This protein binds this small molecule.
Small molecule (SMILES): O=C(N[C@H]1CCCN(c2cc(-c3ccncc3)n[nH]2)C1)c1cc2ccccc2[nH]1

Sequence of chain 1.B:
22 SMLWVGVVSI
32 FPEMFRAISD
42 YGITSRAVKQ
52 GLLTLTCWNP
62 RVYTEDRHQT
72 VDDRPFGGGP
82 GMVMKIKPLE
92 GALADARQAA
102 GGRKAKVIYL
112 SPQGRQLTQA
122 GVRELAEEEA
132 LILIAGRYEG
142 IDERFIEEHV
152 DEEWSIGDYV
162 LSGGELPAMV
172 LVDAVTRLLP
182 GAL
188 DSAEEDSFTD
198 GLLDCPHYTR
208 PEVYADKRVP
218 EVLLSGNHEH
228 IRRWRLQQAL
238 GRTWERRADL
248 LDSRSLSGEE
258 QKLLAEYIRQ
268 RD

Sequence of chain 1.A:
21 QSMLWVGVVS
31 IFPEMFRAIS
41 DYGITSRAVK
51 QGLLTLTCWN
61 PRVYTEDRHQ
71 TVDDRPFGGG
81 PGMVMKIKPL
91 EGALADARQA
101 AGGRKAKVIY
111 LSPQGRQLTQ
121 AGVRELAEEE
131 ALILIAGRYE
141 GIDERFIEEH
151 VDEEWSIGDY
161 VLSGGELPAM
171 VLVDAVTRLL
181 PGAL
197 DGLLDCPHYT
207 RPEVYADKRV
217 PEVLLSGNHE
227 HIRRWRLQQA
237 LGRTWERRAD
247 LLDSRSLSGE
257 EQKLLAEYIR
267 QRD

Binding-site contacts:
Ligand atom CAX contacts residue TYR139 of chain 1.B at 3.6 Å (hydrophobic).
Ligand atom CAK contacts residue TYR139 of chain 1.B at 3.3 Å (hydrophobic).
Ligand atom NAP contacts residue SER156 of chain 1.B at 3.2 Å (h-bond).
Ligand atom CAO contacts residue SER163 of chain 1.B at 3.7 Å.
Ligand atom CAU contacts residue TYR139 of chain 1.B at 3.5 Å (hydrophobic).
Ligand atom CAO contacts residue GLY164 of chain 1.B at 3.7 Å.
Ligand atom CAL contacts residue GLY141 of chain 1.B at 3.8 Å.
Ligand atom CAG contacts residue SER112 of chain 1.B at 3.8 Å.
Ligand atom CAD contacts residue GLY158 of chain 1.B at 3.2 Å.
Ligand atom NAP contacts residue ILE157 of chain 1.B at 2.7 Å (h-bond).
Ligand atom CAD contacts residue SER156 of chain 1.B at 3.6 Å.
Ligand atom CAI contacts residue GLU140 of chain 1.B at 3.2 Å.
Ligand atom CAL contacts residue TYR110 of chain 1.B at 3.2 Å (hydrophobic).
Ligand atom CAF contacts residue TYR160 of chain 1.B at 3.3 Å (hydrophobic).
Ligand atom NAR contacts residue TYR139 of chain 1.B at 2.6 Å (h-bond).
Ligand atom NBC contacts residue GLY164 of chain 1.B at 3.5 Å.
Ligand atom CAE contacts residue ILE157 of chain 1.B at 3.3 Å (hydrophobic).
Ligand atom CAM contacts residue GLY141 of chain 1.B at 3.5 Å.
Ligand atom CAG contacts residue PRO168 of chain 1.B at 3.6 Å (hydrophobic).
Ligand atom NAT contacts residue GLU140 of chain 1.B at 3.8 Å.
Ligand atom CAM contacts residue GLU140 of chain 1.B at 3.4 Å.
Ligand atom CAE contacts residue SER156 of chain 1.B at 3.6 Å.
Ligand atom CAH contacts residue ARG178 of chain 1.A at 3.7 Å.
Ligand atom NAQ contacts residue LEU162 of chain 1.B at 3.2 Å (h-bond).
Ligand atom NBC contacts residue GLY165 of chain 1.B at 3.8 Å.
Ligand atom NAP contacts residue GLY158 of chain 1.B at 3.6 Å.
Ligand atom CAZ contacts residue GLU140 of chain 1.B at 3.6 Å.
Ligand atom CAD contacts residue ILE157 of chain 1.B at 3.6 Å (hydrophobic).
Ligand atom CAN contacts residue GLY137 of chain 1.B at 3.8 Å.
Ligand atom CBB contacts residue TYR139 of chain 1.B at 3.4 Å (hydrophobic).
Ligand atom OAA contacts residue VAL161 of chain 1.B at 3.6 Å.
Ligand atom NAS contacts residue LEU162 of chain 1.B at 2.9 Å (h-bond).
Ligand atom CAO contacts residue LEU162 of chain 1.B at 3.5 Å (hydrophobic).
Ligand atom CAM contacts residue TYR139 of chain 1.B at 3.5 Å (hydrophobic).
Ligand atom CAZ contacts residue ARG178 of chain 1.A at 3.5 Å.
Ligand atom CAD contacts residue TYR160 of chain 1.B at 3.7 Å (hydrophobic).
Ligand atom CAY contacts residue LEU162 of chain 1.B at 3.8 Å (hydrophobic).
Ligand atom CAC contacts residue GLU140 of chain 1.B at 3.6 Å.
Ligand atom CAK contacts residue ARG178 of chain 1.A at 3.4 Å.
Ligand atom CBA contacts residue GLU140 of chain 1.B at 3.3 Å.